Sequence of chain 1.A:
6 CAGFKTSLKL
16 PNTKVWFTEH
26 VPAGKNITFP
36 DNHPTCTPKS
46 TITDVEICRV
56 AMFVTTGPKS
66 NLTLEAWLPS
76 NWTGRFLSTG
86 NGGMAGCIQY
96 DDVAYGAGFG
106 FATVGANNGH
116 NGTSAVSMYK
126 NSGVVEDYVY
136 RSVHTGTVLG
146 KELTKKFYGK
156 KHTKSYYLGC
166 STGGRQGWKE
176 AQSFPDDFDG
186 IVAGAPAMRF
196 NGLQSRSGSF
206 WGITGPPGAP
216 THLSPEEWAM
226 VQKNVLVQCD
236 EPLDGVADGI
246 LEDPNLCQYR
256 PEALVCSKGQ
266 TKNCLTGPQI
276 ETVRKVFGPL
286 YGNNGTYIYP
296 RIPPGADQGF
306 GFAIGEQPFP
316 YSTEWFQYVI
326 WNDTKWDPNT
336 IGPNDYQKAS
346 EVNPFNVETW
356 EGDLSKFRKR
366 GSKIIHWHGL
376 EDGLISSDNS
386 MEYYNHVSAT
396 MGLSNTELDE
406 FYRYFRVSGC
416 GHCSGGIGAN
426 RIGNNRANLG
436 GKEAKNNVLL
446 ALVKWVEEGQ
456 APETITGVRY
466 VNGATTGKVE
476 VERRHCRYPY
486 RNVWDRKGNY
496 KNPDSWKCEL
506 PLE

A small-molecule ligand and the protein it binds are described below.
Small molecule (SMILES): O=C(O)/C=C/c1ccc(O)cc1

Binding-site contacts:
Ligand atom C4' contacts residue LEU198 of chain 1.A at 3.7 Å (hydrophobic).
Ligand atom O2 contacts residue SER166 of chain 1.A at 3.3 Å.
Ligand atom C3' contacts residue GLN199 of chain 1.A at 3.3 Å.
Ligand atom C1' contacts residue TYR316 of chain 1.A at 3.6 Å (hydrophobic).
Ligand atom C5' contacts residue LEU198 of chain 1.A at 3.8 Å (hydrophobic).
Ligand atom C3 contacts residue ILE380 of chain 1.A at 3.9 Å (hydrophobic).
Ligand atom O1 contacts residue THR167 of chain 1.A at 3.0 Å (h-bond).
Ligand atom C2' contacts residue TYR316 of chain 1.A at 3.6 Å (hydrophobic).
Ligand atom C2 contacts residue SER166 of chain 1.A at 3.9 Å.
Ligand atom O4' contacts residue GLN199 of chain 1.A at 2.4 Å (h-bond).
Ligand atom C4' contacts residue TYR316 of chain 1.A at 4.0 Å (hydrophobic).
Ligand atom C4' contacts residue GLN199 of chain 1.A at 3.2 Å.
Ligand atom C2 contacts residue HIS417 of chain 1.A at 3.9 Å.
Ligand atom C5' contacts residue PHE314 of chain 1.A at 3.7 Å (hydrophobic).
Ligand atom C5' contacts residue SER202 of chain 1.A at 3.7 Å.
Ligand atom C1 contacts residue HIS417 of chain 1.A at 3.4 Å.
Ligand atom C3 contacts residue TYR316 of chain 1.A at 4.0 Å (hydrophobic).
Ligand atom C6' contacts residue LEU198 of chain 1.A at 3.9 Å (hydrophobic).
Ligand atom O4' contacts residue LEU198 of chain 1.A at 3.6 Å (h-bond).
Ligand atom C3 contacts residue GLY88 of chain 1.A at 4.0 Å.
Ligand atom C3' contacts residue LEU198 of chain 1.A at 3.8 Å (hydrophobic).
Ligand atom C2' contacts residue PHE195 of chain 1.A at 3.8 Å (hydrophobic).
Ligand atom C2' contacts residue LEU198 of chain 1.A at 4.0 Å (hydrophobic).
Ligand atom O4' contacts residue SER202 of chain 1.A at 3.2 Å (h-bond).
Ligand atom O1 contacts residue SER166 of chain 1.A at 2.9 Å.
Ligand atom C4' contacts residue PHE314 of chain 1.A at 3.7 Å (hydrophobic).
Ligand atom C3' contacts residue TYR316 of chain 1.A at 3.8 Å (hydrophobic).
Ligand atom C1 contacts residue SER166 of chain 1.A at 3.1 Å.
Ligand atom C1 contacts residue THR167 of chain 1.A at 3.9 Å.
Ligand atom C4' contacts residue SER202 of chain 1.A at 3.9 Å.
Ligand atom O4' contacts residue PHE314 of chain 1.A at 3.4 Å.
Ligand atom O1 contacts residue GLY87 of chain 1.A at 3.5 Å.
Ligand atom C6' contacts residue TYR316 of chain 1.A at 3.8 Å (hydrophobic).
Ligand atom C5' contacts residue TYR316 of chain 1.A at 4.0 Å (hydrophobic).
Ligand atom C3' contacts residue PHE195 of chain 1.A at 3.9 Å (hydrophobic).
Ligand atom O1 contacts residue GLY88 of chain 1.A at 2.8 Å (h-bond).
Ligand atom C1 contacts residue GLY88 of chain 1.A at 3.4 Å.
Ligand atom C2 contacts residue TYR316 of chain 1.A at 4.0 Å (hydrophobic).
Ligand atom O2 contacts residue HIS417 of chain 1.A at 2.6 Å (h-bond).
Ligand atom C3 contacts residue THR167 of chain 1.A at 3.9 Å.